Binding-site contacts:
Ligand atom C7 contacts residue GLU136 of chain 1.C at 3.4 Å.
Ligand atom N2 contacts residue GLU136 of chain 1.C at 3.2 Å (salt-bridge).
Ligand atom C8 contacts residue GLU136 of chain 1.C at 2.6 Å.
Ligand atom C2 contacts residue GLN138 of chain 1.C at 2.3 Å.
Ligand atom C3 contacts residue GLN138 of chain 1.C at 2.9 Å.
Ligand atom C4 contacts residue ASN128 of chain 1.C at 4.2 Å.
Ligand atom O7 contacts residue GLN138 of chain 1.C at 2.4 Å (h-bond).
Ligand atom C2 contacts residue ASN128 of chain 1.C at 2.4 Å.
Ligand atom N2 contacts residue GLN138 of chain 1.C at 3.0 Å (h-bond).
Ligand atom O7 contacts residue GLU136 of chain 1.C at 4.5 Å.
Ligand atom C5 contacts residue GLN138 of chain 1.C at 3.8 Å.
Ligand atom C8 contacts residue GLN138 of chain 1.C at 4.5 Å.
Ligand atom C3 contacts residue ASN128 of chain 1.C at 3.8 Å.
Ligand atom O5 contacts residue GLN138 of chain 1.C at 3.3 Å (h-bond).
Ligand atom O3 contacts residue GLN138 of chain 1.C at 2.7 Å (h-bond).
Ligand atom C7 contacts residue GLN138 of chain 1.C at 3.0 Å.
Ligand atom C1 contacts residue ASN128 of chain 1.C at 1.4 Å.
Ligand atom C8 contacts residue ASN128 of chain 1.C at 4.3 Å.
Ligand atom C1 contacts residue GLN138 of chain 1.C at 3.4 Å.
Ligand atom O5 contacts residue ASN128 of chain 1.C at 2.3 Å (h-bond).
Ligand atom C7 contacts residue ASN128 of chain 1.C at 3.2 Å.
Ligand atom C4 contacts residue GLN138 of chain 1.C at 3.2 Å.
Ligand atom O6 contacts residue ASN128 of chain 1.C at 4.3 Å.
Ligand atom O4 contacts residue GLN138 of chain 1.C at 4.5 Å.
Ligand atom N2 contacts residue ASN128 of chain 1.C at 2.7 Å (h-bond).
Ligand atom O7 contacts residue ASN128 of chain 1.C at 3.7 Å.
Ligand atom C5 contacts residue ASN128 of chain 1.C at 3.5 Å.

A protein and the small-molecule ligand that binds it are described below.
Small molecule (SMILES): CC(=O)N[C@H]1[C@H](O[C@H]2[C@H](O)[C@@H](NC(C)=O)CO[C@@H]2CO)O[C@H](CO)[C@@H](O[C@@H]2O[C@H](CO)[C@@H](O)[C@H](O)[C@@H]2O)[C@@H]1O

Sequence of chain 1.C:
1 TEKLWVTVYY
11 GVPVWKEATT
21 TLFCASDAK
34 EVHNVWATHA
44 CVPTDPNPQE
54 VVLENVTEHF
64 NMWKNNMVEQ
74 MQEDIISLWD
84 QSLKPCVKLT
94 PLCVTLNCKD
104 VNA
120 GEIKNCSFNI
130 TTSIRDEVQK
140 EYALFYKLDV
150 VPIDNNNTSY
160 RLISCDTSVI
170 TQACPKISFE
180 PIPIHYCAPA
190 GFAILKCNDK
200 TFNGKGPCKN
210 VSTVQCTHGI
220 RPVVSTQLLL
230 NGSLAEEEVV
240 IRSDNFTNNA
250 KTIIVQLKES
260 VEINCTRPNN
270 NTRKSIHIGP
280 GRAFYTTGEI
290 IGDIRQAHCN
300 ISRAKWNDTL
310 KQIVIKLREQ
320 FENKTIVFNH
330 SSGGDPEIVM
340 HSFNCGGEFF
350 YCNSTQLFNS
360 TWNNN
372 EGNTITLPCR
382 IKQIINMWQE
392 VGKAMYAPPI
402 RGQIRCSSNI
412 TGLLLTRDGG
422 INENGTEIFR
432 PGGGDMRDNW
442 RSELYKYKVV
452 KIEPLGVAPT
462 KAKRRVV